Sequence of chain 21.C:
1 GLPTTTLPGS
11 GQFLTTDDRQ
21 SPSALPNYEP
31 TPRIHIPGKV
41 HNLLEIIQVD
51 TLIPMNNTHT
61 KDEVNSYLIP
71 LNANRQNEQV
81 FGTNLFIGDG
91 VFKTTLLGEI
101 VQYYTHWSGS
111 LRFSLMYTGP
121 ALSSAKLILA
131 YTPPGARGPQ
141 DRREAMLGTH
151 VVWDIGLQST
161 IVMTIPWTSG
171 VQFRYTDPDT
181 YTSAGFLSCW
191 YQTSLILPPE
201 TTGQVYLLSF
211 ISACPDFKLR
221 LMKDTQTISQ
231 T

Sequence of chain 22.C:
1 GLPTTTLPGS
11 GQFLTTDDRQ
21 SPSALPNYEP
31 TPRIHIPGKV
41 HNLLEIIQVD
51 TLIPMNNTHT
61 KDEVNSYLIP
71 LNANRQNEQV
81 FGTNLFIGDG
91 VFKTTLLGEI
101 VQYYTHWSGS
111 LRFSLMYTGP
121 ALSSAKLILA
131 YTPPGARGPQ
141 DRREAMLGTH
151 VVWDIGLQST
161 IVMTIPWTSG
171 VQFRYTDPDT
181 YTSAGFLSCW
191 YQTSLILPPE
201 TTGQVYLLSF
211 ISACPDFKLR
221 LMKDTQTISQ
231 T

A small-molecule ligand and the protein it binds are described below.
Small molecule (SMILES): COc1cc(CC(=O)c2ccc(C#N)cc2)c([N+](=O)[O-])cc1OC

Sequence of chain 21.A:
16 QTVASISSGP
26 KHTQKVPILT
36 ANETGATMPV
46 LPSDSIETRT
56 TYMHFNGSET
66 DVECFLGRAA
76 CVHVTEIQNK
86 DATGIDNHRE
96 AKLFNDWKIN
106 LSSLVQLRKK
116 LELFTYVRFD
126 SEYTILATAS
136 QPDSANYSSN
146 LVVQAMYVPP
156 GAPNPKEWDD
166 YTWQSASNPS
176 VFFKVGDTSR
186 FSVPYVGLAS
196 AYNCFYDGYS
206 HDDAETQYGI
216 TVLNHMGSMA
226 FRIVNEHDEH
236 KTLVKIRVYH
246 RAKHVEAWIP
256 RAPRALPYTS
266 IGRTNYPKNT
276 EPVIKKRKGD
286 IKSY

Binding-site contacts:
Ligand atom C15 contacts residue SER126 of chain 21.A at 3.5 Å.
Ligand atom C01 contacts residue PHE186 of chain 21.A at 2.8 Å (hydrophobic).
Ligand atom C15 contacts residue TYR197 of chain 21.A at 3.8 Å (hydrophobic).
Ligand atom C04 contacts residue TYR128 of chain 21.A at 3.4 Å (hydrophobic).
Ligand atom C18 contacts residue TYR152 of chain 21.A at 3.7 Å (hydrophobic).
Ligand atom N22 contacts residue VAL191 of chain 21.A at 3.9 Å.
Ligand atom O16 contacts residue VAL188 of chain 21.A at 3.8 Å.
Ligand atom N22 contacts residue TYR152 of chain 21.A at 3.3 Å (h-bond).
Ligand atom O24 contacts residue TYR152 of chain 21.A at 3.5 Å (h-bond).
Ligand atom O23 contacts residue VAL191 of chain 21.A at 3.9 Å.
Ligand atom C19 contacts residue TYR152 of chain 21.A at 3.9 Å (hydrophobic).
Ligand atom O24 contacts residue VAL191 of chain 21.A at 3.1 Å.
Ligand atom C01 contacts residue TYR128 of chain 21.A at 2.9 Å (hydrophobic).
Ligand atom C14 contacts residue LEU106 of chain 21.A at 3.5 Å (hydrophobic).
Ligand atom C11 contacts residue TYR197 of chain 21.A at 3.5 Å (hydrophobic).
Ligand atom O02 contacts residue MET224 of chain 21.A at 3.5 Å.
Ligand atom N13 contacts residue TYR197 of chain 21.A at 3.4 Å.
Ligand atom C10 contacts residue MET221 of chain 21.A at 3.9 Å (hydrophobic).
Ligand atom C08 contacts residue TYR197 of chain 21.A at 3.9 Å (hydrophobic).
Ligand atom C17 contacts residue TYR152 of chain 21.A at 3.8 Å (hydrophobic).
Ligand atom C08 contacts residue TYR128 of chain 21.A at 3.3 Å (hydrophobic).
Ligand atom O20 contacts residue PHE186 of chain 21.A at 3.8 Å.
Ligand atom N13 contacts residue GOL1 of chain 21.E at 3.7 Å.
Ligand atom C14 contacts residue TYR197 of chain 21.A at 3.7 Å (hydrophobic).
Ligand atom C06 contacts residue ILE104 of chain 21.A at 3.5 Å (hydrophobic).
Ligand atom C01 contacts residue MET224 of chain 21.A at 3.7 Å (hydrophobic).
Ligand atom C21 contacts residue TYR152 of chain 21.A at 3.6 Å (hydrophobic).
Ligand atom O23 contacts residue LEU221 of chain 22.C at 3.9 Å.
Ligand atom C03 contacts residue TYR128 of chain 21.A at 3.7 Å (hydrophobic).
Ligand atom C10 contacts residue TYR197 of chain 21.A at 3.7 Å (hydrophobic).
Ligand atom C06 contacts residue TYR128 of chain 21.A at 3.4 Å (hydrophobic).
Ligand atom O23 contacts residue TYR152 of chain 21.A at 3.0 Å (h-bond).
Ligand atom C05 contacts residue TYR128 of chain 21.A at 3.8 Å (hydrophobic).
Ligand atom O16 contacts residue TYR128 of chain 21.A at 2.9 Å (h-bond).
Ligand atom O20 contacts residue TYR152 of chain 21.A at 3.7 Å.
Ligand atom C09 contacts residue MET221 of chain 21.A at 3.9 Å (hydrophobic).
Ligand atom C12 contacts residue TYR197 of chain 21.A at 3.5 Å (hydrophobic).
Ligand atom C15 contacts residue TYR128 of chain 21.A at 3.1 Å (hydrophobic).
Ligand atom C07 contacts residue TYR128 of chain 21.A at 2.9 Å (hydrophobic).
Ligand atom O02 contacts residue TYR128 of chain 21.A at 3.8 Å.